Sequence of chain 37.C:
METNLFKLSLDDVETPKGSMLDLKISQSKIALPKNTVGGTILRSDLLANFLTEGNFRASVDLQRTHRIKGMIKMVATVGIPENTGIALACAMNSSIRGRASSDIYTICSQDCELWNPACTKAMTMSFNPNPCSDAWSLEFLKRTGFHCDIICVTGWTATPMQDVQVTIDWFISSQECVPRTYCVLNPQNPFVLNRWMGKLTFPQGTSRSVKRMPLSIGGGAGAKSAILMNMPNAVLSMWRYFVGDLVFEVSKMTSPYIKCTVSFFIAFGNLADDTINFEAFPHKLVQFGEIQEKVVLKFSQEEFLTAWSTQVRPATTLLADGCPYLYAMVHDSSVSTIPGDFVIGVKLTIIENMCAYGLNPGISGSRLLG

A small-molecule ligand and the protein it binds are described below.
Small molecule (SMILES): Nc1ccn([C@@H]2O[C@H](CO[P](=O)(O)O[C@H]3[C@@H](O)[C@H](n4ccc(=O)[nH]c4=O)O[C@@H]3CO[P](=O)(O)O[C@H]3[C@@H](O)[C@H](n4ccc(N)nc4=O)O[C@@H]3CO[P](=O)(O)O[C@H]3[C@@H](O)[C@H](n4ccc(=O)[nH]c4=O)O[C@@H]3CO[P](=O)(O)O[C@H]3[C@@H](O)[C@H](n4cnc5c(=O)nc(N)[nH]c54)O[C@@H]3CO[P](=O)(O)O[C@H]3[C@@H](O)[C@H](n4cnc5c(N)ncnc54)O[C@@H]3CO)[C@@H](O)[C@H]2O)c(=O)n1

Binding-site contacts:
Ligand atom OP2 contacts residue LYS7 of chain 37.C at 2.6 Å (salt-bridge).
Ligand atom OP1 contacts residue THR124 of chain 11.C at 4.0 Å.
Ligand atom OP1 contacts residue THR124 of chain 11.C at 3.8 Å.
Ligand atom N3 contacts residue VAL192 of chain 11.C at 3.4 Å.
Ligand atom OP1 contacts residue THR3 of chain 37.C at 2.9 Å (h-bond).
Ligand atom OP1 contacts residue ASN4 of chain 37.C at 3.5 Å.
Ligand atom OP1 contacts residue LYS7 of chain 37.C at 3.4 Å (salt-bridge).
Ligand atom C6 contacts residue ILE350 of chain 11.C at 3.8 Å (hydrophobic).
Ligand atom C4 contacts residue VAL192 of chain 11.C at 3.9 Å (hydrophobic).
Ligand atom C2 contacts residue ARG180 of chain 11.C at 3.6 Å.
Ligand atom C5 contacts residue ILE350 of chain 11.C at 3.6 Å (hydrophobic).
Ligand atom N6 contacts residue ILE350 of chain 11.C at 4.0 Å.
Ligand atom C4' contacts residue SER126 of chain 11.C at 3.4 Å.
Ligand atom O4' contacts residue MET1 of chain 37.C at 3.7 Å.
Ligand atom C4' contacts residue THR124 of chain 11.C at 3.6 Å.
Ligand atom C4' contacts residue MET1 of chain 37.C at 3.9 Å (hydrophobic).
Ligand atom OP1 contacts residue SER126 of chain 11.C at 2.8 Å (h-bond).
Ligand atom O4' contacts residue ARG180 of chain 11.C at 4.0 Å.
Ligand atom N7 contacts residue ILE350 of chain 11.C at 3.8 Å.
Ligand atom C4' contacts residue GLU2 of chain 37.C at 3.5 Å.
Ligand atom O5' contacts residue LYS7 of chain 37.C at 3.4 Å (salt-bridge).
Ligand atom C1' contacts residue PRO190 of chain 11.C at 3.9 Å (hydrophobic).
Ligand atom N3 contacts residue ARG180 of chain 11.C at 4.0 Å.
Ligand atom O2' contacts residue MET1 of chain 37.C at 3.2 Å (h-bond).
Ligand atom P contacts residue LYS7 of chain 37.C at 3.2 Å.
Ligand atom C5' contacts residue GLU2 of chain 37.C at 3.2 Å.
Ligand atom C5' contacts residue THR124 of chain 11.C at 3.5 Å.
Ligand atom N6 contacts residue THR349 of chain 11.C at 3.9 Å.
Ligand atom O2' contacts residue ARG180 of chain 11.C at 3.9 Å.
Ligand atom C1' contacts residue ARG180 of chain 11.C at 3.7 Å.
Ligand atom O3' contacts residue THR3 of chain 37.C at 3.8 Å.
Ligand atom P contacts residue SER126 of chain 11.C at 3.7 Å.
Ligand atom C2 contacts residue VAL192 of chain 11.C at 3.7 Å (hydrophobic).
Ligand atom O3' contacts residue GLU2 of chain 37.C at 3.6 Å.
Ligand atom O3' contacts residue SER126 of chain 11.C at 3.3 Å.
Ligand atom O2' contacts residue MET125 of chain 11.C at 3.6 Å.
Ligand atom O4' contacts residue PRO190 of chain 11.C at 3.2 Å.
Ligand atom C5' contacts residue SER126 of chain 11.C at 3.9 Å.
Ligand atom O2' contacts residue SER126 of chain 11.C at 3.6 Å (h-bond).
Ligand atom P contacts residue THR3 of chain 37.C at 3.9 Å.

Sequence of chain 11.C:
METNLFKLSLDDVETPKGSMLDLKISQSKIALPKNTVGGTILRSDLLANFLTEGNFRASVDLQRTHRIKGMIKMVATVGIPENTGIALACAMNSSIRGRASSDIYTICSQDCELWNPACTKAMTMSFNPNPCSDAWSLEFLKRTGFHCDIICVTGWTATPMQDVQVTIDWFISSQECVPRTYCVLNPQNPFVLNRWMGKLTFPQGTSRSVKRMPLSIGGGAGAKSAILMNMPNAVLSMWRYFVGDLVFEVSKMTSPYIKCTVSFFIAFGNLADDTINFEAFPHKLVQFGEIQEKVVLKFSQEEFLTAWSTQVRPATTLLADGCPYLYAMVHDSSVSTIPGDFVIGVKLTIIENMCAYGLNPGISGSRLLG